This small molecule binds to this protein.
Small molecule (SMILES): CSc1ccc2c(c1)N(CC[C@H]1CCCCN1C)c1ccccc1S2

Sequence of chain 1.A:
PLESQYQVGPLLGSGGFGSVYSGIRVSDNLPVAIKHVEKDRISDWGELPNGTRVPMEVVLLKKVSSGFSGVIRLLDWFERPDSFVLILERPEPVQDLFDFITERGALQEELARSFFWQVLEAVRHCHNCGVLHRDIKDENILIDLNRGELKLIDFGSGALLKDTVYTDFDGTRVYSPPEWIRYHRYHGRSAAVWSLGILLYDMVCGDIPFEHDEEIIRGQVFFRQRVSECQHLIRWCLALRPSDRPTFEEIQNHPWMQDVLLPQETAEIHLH

Binding-site contacts:
Ligand atom CAT contacts residue LYS43 of chain 1.A at 4.0 Å.
Ligand atom CAA contacts residue GLU147 of chain 1.A at 3.6 Å.
Ligand atom CAD contacts residue LYS43 of chain 1.A at 3.2 Å.
Ligand atom NAV contacts residue GLU147 of chain 1.A at 4.2 Å.
Ligand atom CAC contacts residue ASP162 of chain 1.A at 2.9 Å.
Ligand atom CAR contacts residue VAL28 of chain 1.A at 4.0 Å (hydrophobic).
Ligand atom CAD contacts residue ASP162 of chain 1.A at 2.2 Å.
Ligand atom CAD contacts residue PHE25 of chain 1.A at 3.9 Å (hydrophobic).
Ligand atom SAY contacts residue LEU96 of chain 1.A at 3.5 Å.
Ligand atom CAI contacts residue ASP162 of chain 1.A at 3.2 Å.
Ligand atom CAE contacts residue LEU20 of chain 1.A at 4.2 Å (hydrophobic).
Ligand atom CAJ contacts residue GLU97 of chain 1.A at 3.8 Å.
Ligand atom CAH contacts residue ASP162 of chain 1.A at 4.2 Å.
Ligand atom CAP contacts residue PHE25 of chain 1.A at 3.5 Å (hydrophobic).
Ligand atom CAH contacts residue ILE161 of chain 1.A at 4.2 Å (hydrophobic).
Ligand atom CAM contacts residue GLU147 of chain 1.A at 3.8 Å.
Ligand atom CAF contacts residue ASP104 of chain 1.A at 3.9 Å.
Ligand atom CAQ contacts residue LEU150 of chain 1.A at 4.1 Å (hydrophobic).
Ligand atom CAK contacts residue ALA41 of chain 1.A at 4.1 Å (hydrophobic).
Ligand atom CAH contacts residue PHE25 of chain 1.A at 3.4 Å (hydrophobic).
Ligand atom CAM contacts residue ASP104 of chain 1.A at 4.1 Å.
Ligand atom CAG contacts residue LEU20 of chain 1.A at 3.6 Å (hydrophobic).
Ligand atom CAB contacts residue VAL102 of chain 1.A at 3.9 Å (hydrophobic).
Ligand atom CAT contacts residue ILE161 of chain 1.A at 4.1 Å (hydrophobic).
Ligand atom CAJ contacts residue ALA41 of chain 1.A at 4.0 Å (hydrophobic).
Ligand atom CAJ contacts residue LEU150 of chain 1.A at 3.9 Å (hydrophobic).
Ligand atom SAX contacts residue LEU20 of chain 1.A at 4.1 Å.
Ligand atom CAR contacts residue ILE161 of chain 1.A at 4.0 Å (hydrophobic).
Ligand atom CAA contacts residue ILE161 of chain 1.A at 4.1 Å (hydrophobic).
Ligand atom CAC contacts residue LYS43 of chain 1.A at 3.9 Å.
Ligand atom CAI contacts residue LYS43 of chain 1.A at 3.4 Å.
Ligand atom CAN contacts residue ILE161 of chain 1.A at 3.6 Å (hydrophobic).
Ligand atom NAW contacts residue ILE161 of chain 1.A at 3.9 Å.
Ligand atom NAW contacts residue VAL28 of chain 1.A at 4.1 Å.
Ligand atom CAI contacts residue ILE161 of chain 1.A at 4.0 Å (hydrophobic).
Ligand atom CAL contacts residue PHE25 of chain 1.A at 4.0 Å (hydrophobic).
Ligand atom CAK contacts residue GLU97 of chain 1.A at 4.0 Å.
Ligand atom CAC contacts residue PHE25 of chain 1.A at 3.2 Å (hydrophobic).
Ligand atom CAU contacts residue ILE161 of chain 1.A at 4.2 Å (hydrophobic).
Ligand atom CAA contacts residue PHE25 of chain 1.A at 3.8 Å (hydrophobic).